Sequence of chain 3.A:
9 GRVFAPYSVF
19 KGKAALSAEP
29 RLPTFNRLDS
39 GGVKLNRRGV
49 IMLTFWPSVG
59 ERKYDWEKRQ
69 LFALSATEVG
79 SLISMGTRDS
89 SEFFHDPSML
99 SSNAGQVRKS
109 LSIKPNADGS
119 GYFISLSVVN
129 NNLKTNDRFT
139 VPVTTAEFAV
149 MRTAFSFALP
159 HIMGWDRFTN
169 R

Sequence of chain 2.A:
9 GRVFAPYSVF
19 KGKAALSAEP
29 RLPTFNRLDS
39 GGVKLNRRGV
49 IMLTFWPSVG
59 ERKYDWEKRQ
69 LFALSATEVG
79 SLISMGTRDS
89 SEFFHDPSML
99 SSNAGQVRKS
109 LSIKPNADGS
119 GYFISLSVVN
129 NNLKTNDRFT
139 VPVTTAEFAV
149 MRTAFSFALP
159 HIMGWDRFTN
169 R

The protein below binds the small molecule below.
Small molecule (SMILES): Cc1cn([C@H]2C[C@H](O[P](=O)(O)OC[C@H]3O[C@@H](n4cc(C)c(=O)[nH]c4=O)C[C@@H]3O[P](=O)(O)OC[C@H]3O[C@@H](n4cc(C)c(=O)[nH]c4=O)C[C@@H]3O[P](=O)(O)OC[C@H]3O[C@@H](n4cc(C)c(=O)[nH]c4=O)C[C@@H]3O[P](=O)(O)OC[C@H]3O[C@@H](n4cc(C)c(=O)[nH]c4=O)C[C@@H]3O[P](=O)(O)OC[C@H]3O[C@@H](n4cc(C)c(=O)[nH]c4=O)C[C@@H]3O[P](=O)(O)OC[C@H]3O[C@@H](n4cc(C)c(=O)[nH]c4=O)C[C@@H]3O[P](=O)(O)OC[C@H]3O[C@@H](n4cc(C)c(=O)[nH]c4=O)C[C@@H]3O[P](=O)(O)OC[C@H]3O[C@@H](n4cc(C)c(=O)[nH]c4=O)C[C@@H]3O)[C@@H](COP(=O)=O)O2)c(=O)[nH]c1=O

Binding-site contacts:
Ligand atom OP1 contacts residue ALA71 of chain 3.A at 3.0 Å (h-bond).
Ligand atom O2 contacts residue PHE12 of chain 2.A at 2.9 Å.
Ligand atom O3' contacts residue SER38 of chain 3.A at 3.4 Å (h-bond).
Ligand atom C5' contacts residue TYR62 of chain 2.A at 3.2 Å (hydrophobic).
Ligand atom C5 contacts residue HIS93 of chain 3.A at 3.5 Å.
Ligand atom O2 contacts residue ASP94 of chain 3.A at 3.0 Å (salt-bridge).
Ligand atom C4' contacts residue ASP94 of chain 3.A at 3.6 Å.
Ligand atom C4 contacts residue PHE18 of chain 2.A at 3.4 Å (hydrophobic).
Ligand atom N3 contacts residue ARG45 of chain 3.A at 3.5 Å (salt-bridge).
Ligand atom C6 contacts residue TRP54 of chain 2.A at 3.6 Å (hydrophobic).
Ligand atom O4' contacts residue ASP94 of chain 3.A at 3.3 Å (salt-bridge).
Ligand atom C1' contacts residue LEU98 of chain 3.A at 3.4 Å (hydrophobic).
Ligand atom O4' contacts residue MET97 of chain 3.A at 3.6 Å (h-bond).
Ligand atom O4' contacts residue LEU98 of chain 3.A at 3.4 Å.
Ligand atom O4' contacts residue TRP64 of chain 2.A at 3.4 Å (h-bond).
Ligand atom C2 contacts residue PHE12 of chain 2.A at 3.4 Å (hydrophobic).
Ligand atom C6 contacts residue PHE18 of chain 2.A at 3.5 Å (hydrophobic).
Ligand atom N3 contacts residue PHE18 of chain 2.A at 3.5 Å.
Ligand atom O4' contacts residue TRP54 of chain 2.A at 3.5 Å (h-bond).
Ligand atom C7 contacts residue LEU36 of chain 3.A at 3.4 Å (hydrophobic).
Ligand atom C5 contacts residue PHE18 of chain 2.A at 3.4 Å (hydrophobic).
Ligand atom C2 contacts residue PHE18 of chain 2.A at 3.5 Å (hydrophobic).
Ligand atom O4' contacts residue MET50 of chain 3.A at 3.5 Å.
Ligand atom O4 contacts residue SER16 of chain 2.A at 3.0 Å (h-bond).
Ligand atom N3 contacts residue PHE12 of chain 2.A at 3.6 Å.
Ligand atom O2 contacts residue LEU69 of chain 3.A at 3.5 Å.
Ligand atom C7 contacts residue HIS93 of chain 3.A at 3.5 Å.
Ligand atom O2 contacts residue ARG60 of chain 2.A at 3.4 Å.
Ligand atom N3 contacts residue PHE92 of chain 3.A at 3.3 Å (h-bond).
Ligand atom O2 contacts residue MET97 of chain 3.A at 3.3 Å.
Ligand atom OP1 contacts residue HIS93 of chain 3.A at 2.6 Å (h-bond).
Ligand atom O3' contacts residue ALA71 of chain 3.A at 3.4 Å.
Ligand atom C7 contacts residue SER25 of chain 2.A at 3.4 Å.
Ligand atom O4' contacts residue HIS93 of chain 3.A at 3.6 Å.
Ligand atom OP1 contacts residue LYS107 of chain 3.A at 2.8 Å (salt-bridge).
Ligand atom C6 contacts residue TRP64 of chain 2.A at 3.4 Å (hydrophobic).
Ligand atom OP1 contacts residue LYS61 of chain 2.A at 3.0 Å.
Ligand atom C1' contacts residue ASP94 of chain 3.A at 3.2 Å.
Ligand atom OP2 contacts residue LYS107 of chain 3.A at 2.6 Å (salt-bridge).
Ligand atom OP1 contacts residue TYR62 of chain 2.A at 2.8 Å (h-bond).